Sequence of chain 1.B:
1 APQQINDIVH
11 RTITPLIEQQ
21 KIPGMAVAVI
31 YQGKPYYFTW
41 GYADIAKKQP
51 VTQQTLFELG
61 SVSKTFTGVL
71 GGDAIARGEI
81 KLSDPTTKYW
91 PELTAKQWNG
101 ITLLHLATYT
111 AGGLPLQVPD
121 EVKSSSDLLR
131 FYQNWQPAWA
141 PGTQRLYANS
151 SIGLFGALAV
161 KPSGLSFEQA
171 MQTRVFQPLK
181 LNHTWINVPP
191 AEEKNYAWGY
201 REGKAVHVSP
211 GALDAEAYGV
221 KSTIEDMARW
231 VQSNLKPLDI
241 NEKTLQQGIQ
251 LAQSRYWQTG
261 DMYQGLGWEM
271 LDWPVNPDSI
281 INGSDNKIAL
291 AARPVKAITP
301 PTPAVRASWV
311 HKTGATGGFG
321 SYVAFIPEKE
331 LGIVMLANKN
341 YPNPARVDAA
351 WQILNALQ

Binding-site contacts:
Ligand atom O8 contacts residue LYS21 of chain 1.B at 3.6 Å.
Ligand atom C2 contacts residue ILE45 of chain 1.B at 4.4 Å (hydrophobic).
Ligand atom S5 contacts residue GLY203 of chain 1.B at 3.9 Å.
Ligand atom S5 contacts residue TYR200 of chain 1.B at 4.0 Å.
Ligand atom C4 contacts residue GLY203 of chain 1.B at 3.9 Å.
Ligand atom O7 contacts residue LYS21 of chain 1.B at 4.5 Å.
Ligand atom C6 contacts residue C211 of chain 1.M at 4.1 Å.
Ligand atom C2 contacts residue GLY203 of chain 1.B at 4.0 Å.
Ligand atom C1 contacts residue GLY203 of chain 1.B at 3.8 Å.
Ligand atom S5 contacts residue C211 of chain 1.M at 3.8 Å.
Ligand atom C6 contacts residue LYS21 of chain 1.B at 4.3 Å.
Ligand atom O7 contacts residue LYS339 of chain 1.B at 3.9 Å.
Ligand atom S5 contacts residue PRO23 of chain 1.B at 4.0 Å.
Ligand atom C2 contacts residue C211 of chain 1.M at 4.2 Å.
Ligand atom S5 contacts residue ILE45 of chain 1.B at 4.1 Å.
Ligand atom O8 contacts residue LYS339 of chain 1.B at 2.8 Å (salt-bridge).
Ligand atom O8 contacts residue C211 of chain 1.M at 4.5 Å.
Ligand atom C6 contacts residue LYS339 of chain 1.B at 3.8 Å.
Ligand atom C1 contacts residue TYR200 of chain 1.B at 4.3 Å (hydrophobic).
Ligand atom C4 contacts residue C211 of chain 1.M at 3.7 Å.
Ligand atom C1 contacts residue C211 of chain 1.M at 4.1 Å.
Ligand atom C1 contacts residue ILE45 of chain 1.B at 3.4 Å (hydrophobic).
Ligand atom O7 contacts residue C211 of chain 1.M at 4.5 Å.
Ligand atom C3 contacts residue GLY203 of chain 1.B at 4.0 Å.
Ligand atom C3 contacts residue C211 of chain 1.M at 4.0 Å.

The small molecule below binds the protein below.
Small molecule (SMILES): O=C(O)c1cccs1